This small molecule binds to this protein.
Small molecule (SMILES): O=C([O-])C(=O)[O-]

Binding-site contacts:
Ligand atom C2 contacts residue MG1 of chain 1.K at 2.7 Å.
Ligand atom O4 contacts residue MET207 of chain 1.A at 4.4 Å.
Ligand atom O1 contacts residue ASP212 of chain 1.A at 3.0 Å (salt-bridge).
Ligand atom O3 contacts residue ALA209 of chain 1.A at 3.2 Å.
Ligand atom O2 contacts residue LYS186 of chain 1.A at 2.7 Å (salt-bridge).
Ligand atom C2 contacts residue THR244 of chain 1.A at 4.0 Å.
Ligand atom C1 contacts residue ASP212 of chain 1.A at 3.8 Å.
Ligand atom O4 contacts residue MG1 of chain 1.K at 3.9 Å.
Ligand atom O4 contacts residue LYS186 of chain 1.A at 3.7 Å.
Ligand atom C1 contacts residue GLU188 of chain 1.A at 3.6 Å.
Ligand atom O3 contacts residue ASP212 of chain 1.A at 3.9 Å.
Ligand atom O1 contacts residue GLU188 of chain 1.A at 3.0 Å (salt-bridge).
Ligand atom O2 contacts residue ASP212 of chain 1.A at 4.2 Å.
Ligand atom O2 contacts residue MG1 of chain 1.K at 2.0 Å.
Ligand atom O3 contacts residue THR244 of chain 1.A at 2.6 Å (h-bond).
Ligand atom C2 contacts residue ALA209 of chain 1.A at 3.9 Å (hydrophobic).
Ligand atom O4 contacts residue MET276 of chain 1.A at 4.2 Å.
Ligand atom O2 contacts residue ALA209 of chain 1.A at 4.5 Å.
Ligand atom C2 contacts residue LYS186 of chain 1.A at 3.5 Å.
Ligand atom O2 contacts residue GLU188 of chain 1.A at 3.5 Å (salt-bridge).
Ligand atom O3 contacts residue ARG210 of chain 1.A at 3.5 Å (salt-bridge).
Ligand atom C1 contacts residue THR244 of chain 1.A at 3.6 Å.
Ligand atom C1 contacts residue ALA209 of chain 1.A at 3.6 Å (hydrophobic).
Ligand atom C2 contacts residue GLU188 of chain 1.A at 3.9 Å.
Ligand atom C1 contacts residue MG1 of chain 1.K at 2.6 Å.
Ligand atom O1 contacts residue MG1 of chain 1.K at 2.0 Å.
Ligand atom O1 contacts residue GLY211 of chain 1.A at 3.8 Å.
Ligand atom C1 contacts residue GLY211 of chain 1.A at 3.8 Å.
Ligand atom O4 contacts residue ALA209 of chain 1.A at 4.2 Å.
Ligand atom O4 contacts residue ARG87 of chain 1.A at 4.0 Å.
Ligand atom O1 contacts residue ALA209 of chain 1.A at 4.0 Å.
Ligand atom O2 contacts residue ARG87 of chain 1.A at 4.5 Å.
Ligand atom O3 contacts residue MG1 of chain 1.K at 3.9 Å.
Ligand atom O3 contacts residue GLY211 of chain 1.A at 2.9 Å (h-bond).
Ligand atom O4 contacts residue THR244 of chain 1.A at 3.5 Å (h-bond).

Sequence of chain 1.A:
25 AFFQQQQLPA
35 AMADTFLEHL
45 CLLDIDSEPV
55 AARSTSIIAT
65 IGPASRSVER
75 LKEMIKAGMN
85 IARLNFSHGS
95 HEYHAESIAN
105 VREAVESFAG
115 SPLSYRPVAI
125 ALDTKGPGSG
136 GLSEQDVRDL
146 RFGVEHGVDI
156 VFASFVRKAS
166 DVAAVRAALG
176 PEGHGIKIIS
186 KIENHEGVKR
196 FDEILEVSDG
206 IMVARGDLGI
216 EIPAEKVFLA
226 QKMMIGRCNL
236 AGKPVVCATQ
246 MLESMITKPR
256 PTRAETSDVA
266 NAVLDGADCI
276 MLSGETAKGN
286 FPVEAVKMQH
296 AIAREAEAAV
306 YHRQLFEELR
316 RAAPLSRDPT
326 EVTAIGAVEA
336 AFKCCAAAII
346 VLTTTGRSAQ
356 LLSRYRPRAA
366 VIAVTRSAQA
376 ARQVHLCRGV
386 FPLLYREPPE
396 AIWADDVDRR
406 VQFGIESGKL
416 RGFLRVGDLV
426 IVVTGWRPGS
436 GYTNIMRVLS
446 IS